Binding-site contacts:
Ligand atom CAJ contacts residue MET102 of chain 1.A at 3.9 Å (hydrophobic).
Ligand atom NAN contacts residue LEU90 of chain 1.A at 3.8 Å.
Ligand atom NAN contacts residue ALA91 of chain 1.A at 3.5 Å.
Ligand atom N3 contacts residue TYR148 of chain 1.A at 2.9 Å (h-bond).
Ligand atom N1 contacts residue MET102 of chain 1.A at 4.0 Å.
Ligand atom CAJ contacts residue ALA95 of chain 1.A at 4.0 Å (hydrophobic).
Ligand atom CAU contacts residue LEU87 of chain 1.A at 3.0 Å (hydrophobic).
Ligand atom CAL contacts residue MET102 of chain 1.A at 3.8 Å (hydrophobic).
Ligand atom C2 contacts residue ALA91 of chain 1.A at 3.8 Å (hydrophobic).
Ligand atom CAI contacts residue ALA91 of chain 1.A at 3.6 Å (hydrophobic).
Ligand atom NAN contacts residue TYR148 of chain 1.A at 3.8 Å.
Ligand atom CAI contacts residue LEU90 of chain 1.A at 3.9 Å (hydrophobic).
Ligand atom NAO contacts residue TYR148 of chain 1.A at 3.8 Å.
Ligand atom CAM contacts residue TYR148 of chain 1.A at 3.8 Å (hydrophobic).
Ligand atom O6 contacts residue ARG159 of chain 1.A at 2.6 Å (salt-bridge).
Ligand atom CAW contacts residue THR149 of chain 1.A at 3.5 Å.
Ligand atom CAU contacts residue TYR148 of chain 1.A at 3.4 Å (hydrophobic).
Ligand atom OAV contacts residue LEU87 of chain 1.A at 3.1 Å.
Ligand atom NAO contacts residue LEU90 of chain 1.A at 3.2 Å (h-bond).
Ligand atom CAR contacts residue GLY106 of chain 1.A at 3.7 Å.
Ligand atom CAQ contacts residue MET102 of chain 1.A at 3.6 Å (hydrophobic).
Ligand atom CAQ contacts residue TRP103 of chain 1.A at 3.9 Å (hydrophobic).
Ligand atom C6 contacts residue ARG159 of chain 1.A at 3.8 Å.
Ligand atom OAY contacts residue TRP207 of chain 1.A at 3.5 Å.
Ligand atom CAP contacts residue TYR148 of chain 1.A at 3.9 Å (hydrophobic).
Ligand atom CAI contacts residue ASN93 of chain 1.A at 3.7 Å.
Ligand atom NAO contacts residue ALA91 of chain 1.A at 3.1 Å.
Ligand atom CAS contacts residue GLY106 of chain 1.A at 3.9 Å.
Ligand atom CAX contacts residue TRP207 of chain 1.A at 3.8 Å (hydrophobic).
Ligand atom CAR contacts residue TRP103 of chain 1.A at 3.3 Å (hydrophobic).
Ligand atom N3 contacts residue ALA91 of chain 1.A at 3.1 Å (h-bond).
Ligand atom CAI contacts residue ALA95 of chain 1.A at 3.9 Å (hydrophobic).
Ligand atom N1 contacts residue ALA95 of chain 1.A at 3.5 Å.
Ligand atom C2 contacts residue TYR148 of chain 1.A at 3.6 Å (hydrophobic).
Ligand atom CAX contacts residue PHE110 of chain 1.A at 3.5 Å (hydrophobic).
Ligand atom CAW contacts residue PHE110 of chain 1.A at 3.6 Å (hydrophobic).
Ligand atom CAA contacts residue TYR148 of chain 1.A at 3.5 Å (hydrophobic).
Ligand atom C4 contacts residue TYR148 of chain 1.A at 3.3 Å (hydrophobic).
Ligand atom CAT contacts residue LEU87 of chain 1.A at 3.3 Å (hydrophobic).
Ligand atom CAQ contacts residue GLY106 of chain 1.A at 3.8 Å.

Sequence of chain 1.A:
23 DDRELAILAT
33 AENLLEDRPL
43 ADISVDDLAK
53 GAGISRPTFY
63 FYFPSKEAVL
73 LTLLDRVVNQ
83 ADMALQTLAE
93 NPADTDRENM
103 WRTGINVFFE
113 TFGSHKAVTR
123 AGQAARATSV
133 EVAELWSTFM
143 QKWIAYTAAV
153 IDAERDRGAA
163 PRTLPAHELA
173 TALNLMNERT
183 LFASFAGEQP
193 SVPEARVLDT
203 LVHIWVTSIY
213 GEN

The protein below binds the small molecule below.
Small molecule (SMILES): Cc1cc(=O)nc(CCn2cc(-c3ccc4c(c3)OCCO4)nn2)[nH]1